Binding-site contacts:
Ligand atom C23 contacts residue ASN89 of chain 1.A at 3.8 Å.
Ligand atom C07 contacts residue ASN89 of chain 1.A at 3.9 Å.
Ligand atom C23 contacts residue HIS93 of chain 1.A at 3.9 Å.
Ligand atom N21 contacts residue ASN89 of chain 1.A at 2.8 Å (h-bond).
Ligand atom N21 contacts residue TYR88 of chain 1.A at 3.9 Å.
Ligand atom C01 contacts residue PRO31 of chain 1.A at 3.8 Å (hydrophobic).
Ligand atom C27 contacts residue PRO90 of chain 1.A at 3.8 Å (hydrophobic).
Ligand atom C12 contacts residue TRP30 of chain 1.A at 4.0 Å (hydrophobic).
Ligand atom C03 contacts residue ASN89 of chain 1.A at 4.0 Å.
Ligand atom C01 contacts residue PHE32 of chain 1.A at 4.0 Å (hydrophobic).
Ligand atom O04 contacts residue ASN89 of chain 1.A at 3.0 Å (h-bond).
Ligand atom C06 contacts residue ASN89 of chain 1.A at 3.4 Å.
Ligand atom N02 contacts residue VAL36 of chain 1.A at 4.0 Å.
Ligand atom C06 contacts residue LEU43 of chain 1.A at 4.1 Å (hydrophobic).
Ligand atom C26 contacts residue PRO90 of chain 1.A at 4.0 Å (hydrophobic).
Ligand atom C24 contacts residue PRO90 of chain 1.A at 4.0 Å (hydrophobic).
Ligand atom C27 contacts residue ASN89 of chain 1.A at 3.4 Å.
Ligand atom C19 contacts residue HIS93 of chain 1.A at 3.9 Å.
Ligand atom C23 contacts residue PRO90 of chain 1.A at 3.8 Å (hydrophobic).
Ligand atom C15 contacts residue MET98 of chain 1.A at 3.8 Å (hydrophobic).
Ligand atom C13 contacts residue TRP30 of chain 1.A at 4.0 Å (hydrophobic).
Ligand atom C14 contacts residue VAL95 of chain 1.A at 3.9 Å (hydrophobic).
Ligand atom C03 contacts residue VAL95 of chain 1.A at 3.9 Å (hydrophobic).
Ligand atom C15 contacts residue TRP30 of chain 1.A at 4.0 Å (hydrophobic).
Ligand atom C14 contacts residue TRP30 of chain 1.A at 3.9 Å (hydrophobic).
Ligand atom N02 contacts residue VAL95 of chain 1.A at 3.8 Å.
Ligand atom C15 contacts residue VAL95 of chain 1.A at 3.8 Å (hydrophobic).
Ligand atom C01 contacts residue VAL36 of chain 1.A at 3.7 Å (hydrophobic).
Ligand atom C19 contacts residue LEU43 of chain 1.A at 3.9 Å (hydrophobic).
Ligand atom N10 contacts residue VAL95 of chain 1.A at 4.1 Å.
Ligand atom C27 contacts residue TYR88 of chain 1.A at 3.4 Å (hydrophobic).
Ligand atom C07 contacts residue LEU43 of chain 1.A at 4.0 Å (hydrophobic).
Ligand atom C26 contacts residue TYR88 of chain 1.A at 3.7 Å (hydrophobic).
Ligand atom C15 contacts residue PRO31 of chain 1.A at 4.0 Å (hydrophobic).
Ligand atom C22 contacts residue TYR88 of chain 1.A at 3.8 Å (hydrophobic).
Ligand atom C19 contacts residue ASN89 of chain 1.A at 3.8 Å.
Ligand atom C16 contacts residue TRP30 of chain 1.A at 4.1 Å (hydrophobic).
Ligand atom O20 contacts residue LEU43 of chain 1.A at 3.7 Å.
Ligand atom C22 contacts residue LEU43 of chain 1.A at 3.9 Å (hydrophobic).
Ligand atom C22 contacts residue ASN89 of chain 1.A at 3.6 Å.

Sequence of chain 1.A:
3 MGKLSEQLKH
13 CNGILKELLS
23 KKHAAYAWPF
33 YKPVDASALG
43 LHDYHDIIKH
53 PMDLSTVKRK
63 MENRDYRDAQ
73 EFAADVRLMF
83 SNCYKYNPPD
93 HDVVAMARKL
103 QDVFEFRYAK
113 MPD

The protein below binds the small molecule below.
Small molecule (SMILES): CNC(=O)c1cc(C(=O)NC2[C@H]3COC[C@@H]23)cc([C@@H](C)c2ccccc2)n1